The small molecule below binds the protein below.
Small molecule (SMILES): O=c1ccn([C@@H]2O[C@H](CO[P](=O)(O)O[C@H]3[C@@H](O)[C@H](n4ccc(=O)[nH]c4=O)O[C@@H]3CO[P](=O)(O)O[C@H]3[C@@H](O)[C@H](n4ccc(=O)[nH]c4=O)O[C@@H]3CO[P](=O)(O)O[C@H]3[C@@H](O)[C@H](n4ccc(=O)[nH]c4=O)O[C@@H]3COP(=O)=O)[C@@H](O)[C@H]2O)c(=O)[nH]1

Binding-site contacts:
Ligand atom O5' contacts residue ARG19 of chain 57.A at 2.1 Å (salt-bridge).
Ligand atom O2 contacts residue A2 of chain 57.B at 3.7 Å.
Ligand atom O5' contacts residue ARG15 of chain 57.A at 3.6 Å.
Ligand atom C2' contacts residue ARG19 of chain 57.A at 3.6 Å.
Ligand atom N3 contacts residue A2 of chain 57.B at 3.7 Å.
Ligand atom C4 contacts residue A1 of chain 57.B at 3.4 Å.
Ligand atom OP1 contacts residue ARG19 of chain 57.A at 4.1 Å.
Ligand atom O2 contacts residue A3 of chain 57.B at 3.2 Å.
Ligand atom P contacts residue ARG19 of chain 57.A at 2.8 Å.
Ligand atom OP1 contacts residue LYS18 of chain 57.A at 3.7 Å.
Ligand atom O3' contacts residue ARG15 of chain 57.A at 3.1 Å (salt-bridge).
Ligand atom N3 contacts residue A1 of chain 57.B at 2.7 Å (h-bond).
Ligand atom N1 contacts residue A3 of chain 57.B at 4.3 Å.
Ligand atom C5' contacts residue ARG15 of chain 57.A at 2.5 Å.
Ligand atom C1' contacts residue ARG19 of chain 57.A at 4.3 Å.
Ligand atom C6 contacts residue ARG19 of chain 57.A at 2.7 Å.
Ligand atom OP2 contacts residue ARG19 of chain 57.A at 2.1 Å (salt-bridge).
Ligand atom OP2 contacts residue ALA16 of chain 57.A at 4.1 Å.
Ligand atom C3' contacts residue ARG19 of chain 57.A at 3.4 Å.
Ligand atom N3 contacts residue A3 of chain 57.B at 2.8 Å (h-bond).
Ligand atom P contacts residue ARG15 of chain 57.A at 3.1 Å.
Ligand atom C4 contacts residue A3 of chain 57.B at 3.6 Å.
Ligand atom O3' contacts residue ARG19 of chain 57.A at 3.6 Å (salt-bridge).
Ligand atom O2 contacts residue A1 of chain 57.B at 2.7 Å (h-bond).
Ligand atom O4 contacts residue A3 of chain 57.B at 2.8 Å (h-bond).
Ligand atom C4' contacts residue ARG15 of chain 57.A at 3.3 Å.
Ligand atom C2 contacts residue A1 of chain 57.B at 3.1 Å.
Ligand atom OP1 contacts residue MET14 of chain 57.A at 3.8 Å.
Ligand atom C5' contacts residue ARG19 of chain 57.A at 3.2 Å.
Ligand atom C5 contacts residue ARG19 of chain 57.A at 2.9 Å.
Ligand atom N1 contacts residue ARG19 of chain 57.A at 3.9 Å.
Ligand atom O4 contacts residue A1 of chain 57.B at 3.0 Å (h-bond).
Ligand atom C3' contacts residue ARG15 of chain 57.A at 3.8 Å.
Ligand atom C2 contacts residue A3 of chain 57.B at 3.5 Å.
Ligand atom C4 contacts residue ARG19 of chain 57.A at 3.9 Å.
Ligand atom OP1 contacts residue ARG15 of chain 57.A at 2.5 Å.
Ligand atom OP2 contacts residue ARG15 of chain 57.A at 2.5 Å.
Ligand atom C4' contacts residue ARG19 of chain 57.A at 3.7 Å.
Ligand atom O4' contacts residue ARG19 of chain 57.A at 3.9 Å.
Ligand atom C2 contacts residue A2 of chain 57.B at 3.9 Å.

Sequence of chain 57.A:
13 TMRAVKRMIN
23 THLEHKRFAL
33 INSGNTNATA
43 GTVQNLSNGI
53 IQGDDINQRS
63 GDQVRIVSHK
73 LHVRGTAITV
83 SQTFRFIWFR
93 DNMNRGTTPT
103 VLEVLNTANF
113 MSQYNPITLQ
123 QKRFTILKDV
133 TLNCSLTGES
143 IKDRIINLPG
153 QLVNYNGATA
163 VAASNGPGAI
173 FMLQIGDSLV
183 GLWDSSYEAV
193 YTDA